Sequence of chain 1.F:
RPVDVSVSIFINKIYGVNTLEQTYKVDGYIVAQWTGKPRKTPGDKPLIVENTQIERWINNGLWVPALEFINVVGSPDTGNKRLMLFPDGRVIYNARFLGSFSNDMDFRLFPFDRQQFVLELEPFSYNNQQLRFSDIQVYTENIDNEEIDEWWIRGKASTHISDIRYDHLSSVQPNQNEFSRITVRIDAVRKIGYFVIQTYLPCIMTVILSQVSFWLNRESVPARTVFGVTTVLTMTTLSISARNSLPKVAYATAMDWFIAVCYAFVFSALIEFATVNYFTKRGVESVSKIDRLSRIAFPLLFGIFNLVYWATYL

Binding-site contacts:
Ligand atom C6 contacts residue ILE217 of chain 1.F at 4.2 Å (hydrophobic).
Ligand atom C4 contacts residue ILE217 of chain 1.F at 3.9 Å (hydrophobic).
Ligand atom C17 contacts residue TRP224 of chain 1.F at 3.7 Å (hydrophobic).
Ligand atom C19 contacts residue ILE280 of chain 1.G at 4.0 Å (hydrophobic).
Ligand atom C3 contacts residue PRO308 of chain 1.F at 3.7 Å (hydrophobic).
Ligand atom C18 contacts residue THR284 of chain 1.G at 4.1 Å.
Ligand atom C18 contacts residue ILE280 of chain 1.G at 3.7 Å (hydrophobic).
Ligand atom C16 contacts residue ALA283 of chain 1.G at 4.2 Å (hydrophobic).
Ligand atom C7 contacts residue TRP224 of chain 1.F at 3.6 Å (hydrophobic).
Ligand atom C16 contacts residue TRP224 of chain 1.F at 3.5 Å (hydrophobic).
Ligand atom C8 contacts residue TRP224 of chain 1.F at 4.2 Å (hydrophobic).
Ligand atom C20 contacts residue THR284 of chain 1.G at 3.4 Å.
Ligand atom O3 contacts residue TRP224 of chain 1.F at 4.2 Å.
Ligand atom C21 contacts residue THR284 of chain 1.G at 4.5 Å.
Ligand atom C3 contacts residue GLN220 of chain 1.F at 3.6 Å.
Ligand atom C7 contacts residue VAL221 of chain 1.F at 3.9 Å (hydrophobic).
Ligand atom C6 contacts residue TRP224 of chain 1.F at 4.3 Å (hydrophobic).
Ligand atom O3 contacts residue ARG304 of chain 1.F at 3.8 Å.
Ligand atom C14 contacts residue TRP224 of chain 1.F at 3.5 Å (hydrophobic).
Ligand atom C13 contacts residue TRP224 of chain 1.F at 4.4 Å (hydrophobic).
Ligand atom C3 contacts residue ILE217 of chain 1.F at 4.3 Å (hydrophobic).
Ligand atom C5 contacts residue TRP224 of chain 1.F at 4.1 Å (hydrophobic).
Ligand atom C16 contacts residue THR284 of chain 1.G at 3.9 Å.
Ligand atom C8 contacts residue ILE280 of chain 1.G at 4.4 Å (hydrophobic).
Ligand atom C17 contacts residue THR284 of chain 1.G at 4.2 Å.
Ligand atom C12 contacts residue TRP224 of chain 1.F at 4.1 Å (hydrophobic).
Ligand atom C4 contacts residue GLN220 of chain 1.F at 4.2 Å.
Ligand atom C6 contacts residue VAL221 of chain 1.F at 3.4 Å (hydrophobic).
Ligand atom C9 contacts residue TRP224 of chain 1.F at 4.1 Å (hydrophobic).
Ligand atom O20 contacts residue THR284 of chain 1.G at 2.2 Å (h-bond).
Ligand atom O3 contacts residue PRO308 of chain 1.F at 3.1 Å.
Ligand atom C15 contacts residue ALA283 of chain 1.G at 4.5 Å (hydrophobic).
Ligand atom C2 contacts residue PRO308 of chain 1.F at 4.2 Å (hydrophobic).
Ligand atom C15 contacts residue TRP224 of chain 1.F at 3.6 Å (hydrophobic).
Ligand atom O3 contacts residue GLN220 of chain 1.F at 3.1 Å (h-bond).

A protein and the small-molecule ligand that binds it are described below.
Small molecule (SMILES): CC(=O)[C@H]1CC[C@H]2[C@@H]3CC[C@H]4C[C@H](O)CC[C@]4(C)[C@H]3C(=O)C[C@]12C

Sequence of chain 1.G:
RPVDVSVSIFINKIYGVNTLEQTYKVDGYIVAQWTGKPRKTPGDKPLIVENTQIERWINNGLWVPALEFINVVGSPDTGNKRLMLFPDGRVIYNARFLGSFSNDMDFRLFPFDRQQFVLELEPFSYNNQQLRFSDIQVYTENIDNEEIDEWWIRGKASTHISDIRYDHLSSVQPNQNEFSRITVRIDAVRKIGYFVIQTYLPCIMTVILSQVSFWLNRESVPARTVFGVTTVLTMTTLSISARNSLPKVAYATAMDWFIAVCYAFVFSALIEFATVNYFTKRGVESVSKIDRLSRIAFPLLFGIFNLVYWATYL